Binding-site contacts:
Ligand atom O7 contacts residue THR156 of chain 1.A at 3.7 Å.
Ligand atom C3 contacts residue ASN249 of chain 1.A at 3.8 Å.
Ligand atom O5 contacts residue ASN249 of chain 1.A at 2.4 Å (h-bond).
Ligand atom C1 contacts residue ASN249 of chain 1.A at 1.4 Å.
Ligand atom C7 contacts residue THR156 of chain 1.A at 4.3 Å.
Ligand atom O3 contacts residue TRP155 of chain 1.A at 4.3 Å.
Ligand atom C5 contacts residue ASN249 of chain 1.A at 3.6 Å.
Ligand atom C1 contacts residue TRP155 of chain 1.A at 3.7 Å (hydrophobic).
Ligand atom C7 contacts residue ASN249 of chain 1.A at 3.3 Å.
Ligand atom C3 contacts residue TRP155 of chain 1.A at 3.9 Å (hydrophobic).
Ligand atom O7 contacts residue ASN249 of chain 1.A at 3.4 Å (h-bond).
Ligand atom C8 contacts residue ASN249 of chain 1.A at 4.4 Å.
Ligand atom C4 contacts residue ASN249 of chain 1.A at 4.2 Å.
Ligand atom N2 contacts residue TRP155 of chain 1.A at 3.3 Å.
Ligand atom C2 contacts residue ASN249 of chain 1.A at 2.4 Å.
Ligand atom C7 contacts residue TRP155 of chain 1.A at 3.9 Å (hydrophobic).
Ligand atom N2 contacts residue ASN249 of chain 1.A at 2.9 Å (h-bond).
Ligand atom C8 contacts residue TRP155 of chain 1.A at 3.4 Å (hydrophobic).
Ligand atom C2 contacts residue TRP155 of chain 1.A at 4.1 Å (hydrophobic).

A small-molecule ligand and the protein it binds are described below.
Small molecule (SMILES): CC(=O)N[C@H]1[C@H](O[C@H]2[C@H](O)[C@@H](NC(C)=O)CO[C@@H]2CO)O[C@H](CO)[C@@H](O)[C@@H]1O

Sequence of chain 1.A:
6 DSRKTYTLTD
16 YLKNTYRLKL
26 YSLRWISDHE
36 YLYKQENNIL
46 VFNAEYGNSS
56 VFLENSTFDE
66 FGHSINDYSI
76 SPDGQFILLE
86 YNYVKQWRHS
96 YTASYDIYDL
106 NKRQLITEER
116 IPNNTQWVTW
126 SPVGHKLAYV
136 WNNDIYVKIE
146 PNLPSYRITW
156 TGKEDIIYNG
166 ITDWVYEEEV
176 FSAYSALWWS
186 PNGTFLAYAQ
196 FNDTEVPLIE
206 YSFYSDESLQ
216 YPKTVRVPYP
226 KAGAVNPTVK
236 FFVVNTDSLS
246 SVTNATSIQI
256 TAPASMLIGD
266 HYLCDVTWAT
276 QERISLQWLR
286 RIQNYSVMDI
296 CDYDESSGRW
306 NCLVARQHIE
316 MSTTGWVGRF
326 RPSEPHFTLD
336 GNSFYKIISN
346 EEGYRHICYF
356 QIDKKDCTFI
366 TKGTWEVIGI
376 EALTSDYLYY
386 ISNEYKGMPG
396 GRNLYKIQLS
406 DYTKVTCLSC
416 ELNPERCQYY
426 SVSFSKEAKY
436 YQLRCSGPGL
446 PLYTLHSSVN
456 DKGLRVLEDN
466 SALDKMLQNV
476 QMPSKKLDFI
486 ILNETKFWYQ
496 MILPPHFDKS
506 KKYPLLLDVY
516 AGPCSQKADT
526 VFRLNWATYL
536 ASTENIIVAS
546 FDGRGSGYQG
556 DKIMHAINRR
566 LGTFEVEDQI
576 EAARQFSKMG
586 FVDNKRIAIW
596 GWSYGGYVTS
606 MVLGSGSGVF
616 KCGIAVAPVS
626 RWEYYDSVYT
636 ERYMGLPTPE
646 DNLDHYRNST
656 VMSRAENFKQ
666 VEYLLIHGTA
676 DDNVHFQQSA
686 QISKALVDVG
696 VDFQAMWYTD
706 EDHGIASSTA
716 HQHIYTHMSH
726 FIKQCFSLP